This small molecule binds to this protein.
Small molecule (SMILES): O=C(O)COP(=O)(O)O

Binding-site contacts:
Ligand atom C1 contacts residue LYS214 of chain 1.D at 4.1 Å.
Ligand atom O1P contacts residue ARG25 of chain 1.C at 3.1 Å (salt-bridge).
Ligand atom O1 contacts residue VAL54 of chain 1.C at 4.1 Å.
Ligand atom O3P contacts residue ARG21 of chain 1.C at 4.4 Å.
Ligand atom O4P contacts residue ASP59 of chain 1.C at 2.7 Å (salt-bridge).
Ligand atom O2P contacts residue ARG21 of chain 1.C at 2.8 Å (salt-bridge).
Ligand atom C2 contacts residue GLY58 of chain 1.C at 3.8 Å.
Ligand atom O2 contacts residue ARG211 of chain 1.D at 4.2 Å.
Ligand atom O2P contacts residue ARG25 of chain 1.C at 2.8 Å (salt-bridge).
Ligand atom P contacts residue ARG25 of chain 1.C at 3.8 Å.
Ligand atom O3P contacts residue GLY185 of chain 1.D at 4.0 Å.
Ligand atom C2 contacts residue ARG25 of chain 1.C at 4.2 Å.
Ligand atom C2 contacts residue LYS213 of chain 1.D at 3.8 Å.
Ligand atom P contacts residue ASP59 of chain 1.C at 3.9 Å.
Ligand atom P contacts residue ARG154 of chain 1.D at 3.7 Å.
Ligand atom O2 contacts residue GLY212 of chain 1.D at 4.0 Å.
Ligand atom O1P contacts residue ASP59 of chain 1.C at 4.1 Å.
Ligand atom O1 contacts residue ARG25 of chain 1.C at 3.1 Å (salt-bridge).
Ligand atom O3P contacts residue ARG154 of chain 1.D at 3.2 Å (salt-bridge).
Ligand atom O1 contacts residue GLY58 of chain 1.C at 3.5 Å.
Ligand atom O2 contacts residue LYS214 of chain 1.D at 3.0 Å (salt-bridge).
Ligand atom P contacts residue GLY58 of chain 1.C at 3.9 Å.
Ligand atom O2 contacts residue LYS213 of chain 1.D at 3.4 Å.
Ligand atom C1 contacts residue ARG211 of chain 1.D at 3.7 Å.
Ligand atom C1 contacts residue LYS213 of chain 1.D at 3.8 Å.
Ligand atom O3P contacts residue LYS213 of chain 1.D at 4.3 Å.
Ligand atom O2 contacts residue GLY58 of chain 1.C at 4.2 Å.
Ligand atom C2 contacts residue ASP59 of chain 1.C at 4.4 Å.
Ligand atom O4P contacts residue VAL57 of chain 1.C at 4.2 Å.
Ligand atom O1P contacts residue ARG211 of chain 1.D at 4.1 Å.
Ligand atom O4P contacts residue GLY58 of chain 1.C at 3.4 Å.
Ligand atom C2 contacts residue ARG211 of chain 1.D at 4.1 Å.
Ligand atom O1 contacts residue LYS213 of chain 1.D at 4.1 Å.
Ligand atom O1P contacts residue GLY58 of chain 1.C at 3.2 Å.
Ligand atom O1 contacts residue GLY55 of chain 1.C at 3.6 Å.
Ligand atom O1 contacts residue ARG211 of chain 1.D at 2.9 Å (salt-bridge).
Ligand atom C1 contacts residue ARG25 of chain 1.C at 4.0 Å.
Ligand atom C1 contacts residue GLY58 of chain 1.C at 3.6 Å.
Ligand atom O4P contacts residue ARG154 of chain 1.D at 2.9 Å (salt-bridge).
Ligand atom P contacts residue ARG21 of chain 1.C at 4.1 Å.

Sequence of chain 1.C:
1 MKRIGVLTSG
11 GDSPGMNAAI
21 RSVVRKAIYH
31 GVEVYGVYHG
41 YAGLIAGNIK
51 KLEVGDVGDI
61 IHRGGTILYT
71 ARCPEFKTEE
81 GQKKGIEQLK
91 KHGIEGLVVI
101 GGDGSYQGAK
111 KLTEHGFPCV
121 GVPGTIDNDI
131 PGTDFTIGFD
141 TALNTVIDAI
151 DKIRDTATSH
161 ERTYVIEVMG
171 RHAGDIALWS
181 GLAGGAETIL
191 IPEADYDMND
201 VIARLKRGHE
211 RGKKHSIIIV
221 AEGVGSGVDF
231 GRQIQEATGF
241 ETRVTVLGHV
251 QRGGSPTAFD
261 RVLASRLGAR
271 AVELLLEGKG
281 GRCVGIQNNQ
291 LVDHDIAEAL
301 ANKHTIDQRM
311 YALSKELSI

Sequence of chain 1.D:
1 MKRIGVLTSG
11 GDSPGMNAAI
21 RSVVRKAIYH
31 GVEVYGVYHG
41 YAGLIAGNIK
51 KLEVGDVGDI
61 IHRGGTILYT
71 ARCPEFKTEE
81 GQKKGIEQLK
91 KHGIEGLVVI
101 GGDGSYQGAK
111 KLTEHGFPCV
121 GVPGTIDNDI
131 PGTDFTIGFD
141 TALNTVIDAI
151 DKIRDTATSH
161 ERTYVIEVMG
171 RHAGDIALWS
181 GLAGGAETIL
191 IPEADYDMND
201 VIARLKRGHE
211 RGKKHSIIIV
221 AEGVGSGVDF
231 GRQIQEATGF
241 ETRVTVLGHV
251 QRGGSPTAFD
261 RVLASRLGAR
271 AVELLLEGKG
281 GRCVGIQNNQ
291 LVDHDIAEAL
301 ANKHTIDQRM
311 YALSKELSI